A protein and the small-molecule ligand that binds it are described below.
Small molecule (SMILES): CC(=O)N[C@@H]1[C@@H](O)[C@H](O)[C@@H](CO)O[C@H]1O

Binding-site contacts:
Ligand atom N2 contacts residue ASN331 of chain 1.A at 2.9 Å (h-bond).
Ligand atom C1 contacts residue GLN580 of chain 1.A at 4.0 Å.
Ligand atom C5 contacts residue ASN331 of chain 1.A at 3.6 Å.
Ligand atom C3 contacts residue ASN331 of chain 1.A at 3.8 Å.
Ligand atom O5 contacts residue GLN580 of chain 1.A at 3.3 Å (h-bond).
Ligand atom C1 contacts residue ASN331 of chain 1.A at 1.4 Å.
Ligand atom O7 contacts residue ASN331 of chain 1.A at 3.4 Å (h-bond).
Ligand atom O5 contacts residue ASN331 of chain 1.A at 2.3 Å (h-bond).
Ligand atom C8 contacts residue THR333 of chain 1.A at 3.8 Å.
Ligand atom C2 contacts residue ASN331 of chain 1.A at 2.5 Å.
Ligand atom C7 contacts residue ILE332 of chain 1.A at 4.4 Å (hydrophobic).
Ligand atom C7 contacts residue ASN331 of chain 1.A at 3.3 Å.
Ligand atom C8 contacts residue ILE332 of chain 1.A at 3.5 Å (hydrophobic).
Ligand atom C4 contacts residue ASN331 of chain 1.A at 4.2 Å.
Ligand atom C5 contacts residue GLN580 of chain 1.A at 3.5 Å.
Ligand atom C6 contacts residue GLN580 of chain 1.A at 3.5 Å.
Ligand atom C6 contacts residue THR581 of chain 1.A at 4.3 Å.
Ligand atom C8 contacts residue ASN331 of chain 1.A at 3.6 Å.

Sequence of chain 1.A:
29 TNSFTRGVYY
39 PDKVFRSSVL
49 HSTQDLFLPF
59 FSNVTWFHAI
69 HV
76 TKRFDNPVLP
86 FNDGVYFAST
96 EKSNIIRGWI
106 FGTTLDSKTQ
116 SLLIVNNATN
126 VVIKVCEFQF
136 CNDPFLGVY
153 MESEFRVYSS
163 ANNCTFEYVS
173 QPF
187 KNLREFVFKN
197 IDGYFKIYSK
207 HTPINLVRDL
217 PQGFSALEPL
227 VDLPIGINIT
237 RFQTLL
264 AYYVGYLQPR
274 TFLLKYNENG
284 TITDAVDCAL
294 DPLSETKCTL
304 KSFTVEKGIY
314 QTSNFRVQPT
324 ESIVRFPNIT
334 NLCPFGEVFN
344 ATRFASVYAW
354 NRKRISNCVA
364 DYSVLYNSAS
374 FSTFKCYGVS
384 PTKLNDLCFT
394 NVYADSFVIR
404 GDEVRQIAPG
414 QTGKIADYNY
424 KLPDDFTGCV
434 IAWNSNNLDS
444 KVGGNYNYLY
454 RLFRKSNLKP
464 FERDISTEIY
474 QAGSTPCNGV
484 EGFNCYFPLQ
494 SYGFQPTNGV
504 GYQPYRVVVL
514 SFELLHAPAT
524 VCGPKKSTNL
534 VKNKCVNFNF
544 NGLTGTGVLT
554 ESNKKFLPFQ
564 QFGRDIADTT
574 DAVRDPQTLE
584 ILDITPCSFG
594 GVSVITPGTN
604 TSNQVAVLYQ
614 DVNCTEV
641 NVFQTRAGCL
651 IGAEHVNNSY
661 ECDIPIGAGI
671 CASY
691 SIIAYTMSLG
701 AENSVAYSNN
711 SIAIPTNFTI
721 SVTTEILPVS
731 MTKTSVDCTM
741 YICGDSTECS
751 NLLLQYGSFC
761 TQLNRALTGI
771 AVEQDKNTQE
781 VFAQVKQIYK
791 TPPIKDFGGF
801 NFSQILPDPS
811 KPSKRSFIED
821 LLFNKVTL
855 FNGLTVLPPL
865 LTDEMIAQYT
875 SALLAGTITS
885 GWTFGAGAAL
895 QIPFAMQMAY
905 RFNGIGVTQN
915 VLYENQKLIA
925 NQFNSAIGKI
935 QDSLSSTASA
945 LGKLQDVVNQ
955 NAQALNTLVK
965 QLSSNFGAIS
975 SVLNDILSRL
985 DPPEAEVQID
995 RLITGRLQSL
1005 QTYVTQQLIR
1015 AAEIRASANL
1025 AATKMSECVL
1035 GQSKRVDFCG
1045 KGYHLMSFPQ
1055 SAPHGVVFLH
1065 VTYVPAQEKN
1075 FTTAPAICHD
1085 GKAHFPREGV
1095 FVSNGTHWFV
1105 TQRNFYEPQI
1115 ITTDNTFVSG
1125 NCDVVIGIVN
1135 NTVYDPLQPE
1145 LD